Binding-site contacts:
Ligand atom CAK contacts residue ASN92 of chain 1.A at 3.7 Å.
Ligand atom CAA contacts residue LEU40 of chain 1.A at 3.5 Å (hydrophobic).
Ligand atom CAF contacts residue LEU40 of chain 1.A at 3.4 Å (hydrophobic).
Ligand atom CAC contacts residue PHE37 of chain 1.A at 4.0 Å (hydrophobic).
Ligand atom CAK contacts residue ILE98 of chain 1.A at 3.5 Å (hydrophobic).
Ligand atom CAW contacts residue LEU46 of chain 1.A at 3.8 Å (hydrophobic).
Ligand atom CAT contacts residue PRO41 of chain 1.A at 3.6 Å (hydrophobic).
Ligand atom OAJ contacts residue ASN87 of chain 1.A at 3.9 Å.
Ligand atom CAM contacts residue ASN92 of chain 1.A at 4.0 Å.
Ligand atom OAJ contacts residue TYR49 of chain 1.A at 2.8 Å (h-bond).
Ligand atom CAR contacts residue PRO41 of chain 1.A at 4.1 Å (hydrophobic).
Ligand atom CAD contacts residue TYR49 of chain 1.A at 3.2 Å (hydrophobic).
Ligand atom CAC contacts residue LEU40 of chain 1.A at 3.9 Å (hydrophobic).
Ligand atom CAC contacts residue VAL57 of chain 1.A at 3.7 Å (hydrophobic).
Ligand atom OAI contacts residue ASN92 of chain 1.A at 2.9 Å (h-bond).
Ligand atom CAG contacts residue TYR49 of chain 1.A at 3.9 Å (hydrophobic).
Ligand atom CAD contacts residue PHE37 of chain 1.A at 4.1 Å (hydrophobic).
Ligand atom NAS contacts residue PRO41 of chain 1.A at 3.6 Å.
Ligand atom CAA contacts residue VAL36 of chain 1.A at 3.7 Å (hydrophobic).
Ligand atom CAB contacts residue LEU40 of chain 1.A at 3.7 Å (hydrophobic).
Ligand atom CAB contacts residue ASP58 of chain 1.A at 3.9 Å.
Ligand atom CAC contacts residue LEU84 of chain 1.A at 4.0 Å (hydrophobic).
Ligand atom CAB contacts residue PHE37 of chain 1.A at 4.0 Å (hydrophobic).
Ligand atom CAV contacts residue LEU46 of chain 1.A at 3.8 Å (hydrophobic).
Ligand atom OAI contacts residue PHE91 of chain 1.A at 4.0 Å.
Ligand atom CAF contacts residue PHE37 of chain 1.A at 4.0 Å (hydrophobic).
Ligand atom CAU contacts residue PRO41 of chain 1.A at 4.0 Å (hydrophobic).
Ligand atom CAA contacts residue PHE37 of chain 1.A at 3.6 Å (hydrophobic).
Ligand atom CAF contacts residue VAL36 of chain 1.A at 3.5 Å (hydrophobic).
Ligand atom CAG contacts residue ASN92 of chain 1.A at 4.0 Å.
Ligand atom CAE contacts residue PHE37 of chain 1.A at 4.0 Å (hydrophobic).
Ligand atom CAB contacts residue VAL57 of chain 1.A at 3.4 Å (hydrophobic).
Ligand atom CAH contacts residue ILE98 of chain 1.A at 3.8 Å (hydrophobic).
Ligand atom OAI contacts residue ILE98 of chain 1.A at 3.9 Å.
Ligand atom OAI contacts residue TYR49 of chain 1.A at 3.6 Å.
Ligand atom CAE contacts residue LEU40 of chain 1.A at 3.5 Å (hydrophobic).
Ligand atom CAG contacts residue ILE98 of chain 1.A at 3.9 Å (hydrophobic).
Ligand atom CAD contacts residue LEU40 of chain 1.A at 3.8 Å (hydrophobic).
Ligand atom CAC contacts residue TYR49 of chain 1.A at 3.4 Å (hydrophobic).
Ligand atom OAJ contacts residue ALA88 of chain 1.A at 3.2 Å.

Sequence of chain 1.A:
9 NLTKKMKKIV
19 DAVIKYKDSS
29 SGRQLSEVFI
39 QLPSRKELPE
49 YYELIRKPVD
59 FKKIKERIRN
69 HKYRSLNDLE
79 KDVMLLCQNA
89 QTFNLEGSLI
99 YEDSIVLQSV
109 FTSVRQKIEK

A small-molecule ligand and the protein it binds are described below.
Small molecule (SMILES): O=C(/C=C/N1C[C@H]2C[C@@H]1CN2c1ccccn1)c1ccccc1O